Sequence of chain 1.B:
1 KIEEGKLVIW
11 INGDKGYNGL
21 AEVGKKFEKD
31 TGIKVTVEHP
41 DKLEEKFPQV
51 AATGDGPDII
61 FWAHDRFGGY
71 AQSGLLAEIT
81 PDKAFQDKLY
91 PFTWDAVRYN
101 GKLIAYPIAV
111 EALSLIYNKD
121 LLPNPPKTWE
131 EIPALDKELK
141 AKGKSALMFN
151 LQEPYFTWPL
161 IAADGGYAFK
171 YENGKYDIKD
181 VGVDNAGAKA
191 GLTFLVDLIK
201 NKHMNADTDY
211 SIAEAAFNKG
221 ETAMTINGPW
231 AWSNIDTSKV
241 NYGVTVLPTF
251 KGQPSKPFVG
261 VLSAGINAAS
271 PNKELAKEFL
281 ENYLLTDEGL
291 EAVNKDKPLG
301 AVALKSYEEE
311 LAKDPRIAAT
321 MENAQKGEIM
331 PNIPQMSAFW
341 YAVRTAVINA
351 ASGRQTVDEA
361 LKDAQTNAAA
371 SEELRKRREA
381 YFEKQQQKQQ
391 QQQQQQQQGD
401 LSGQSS

This protein binds this small molecule.
Small molecule (SMILES): OC[C@H]1O[C@H](O[C@H]2[C@H](O)[C@@H](O)[C@@H](O)O[C@@H]2CO)[C@H](O)[C@@H](O)[C@@H]1O

Binding-site contacts:
Ligand atom C4 contacts residue ARG66 of chain 1.B at 3.9 Å.
Ligand atom O5 contacts residue TYR155 of chain 1.B at 3.3 Å.
Ligand atom O2 contacts residue MET330 of chain 1.B at 3.9 Å.
Ligand atom O6 contacts residue TYR155 of chain 1.B at 2.9 Å (h-bond).
Ligand atom O3 contacts residue TRP340 of chain 1.B at 3.9 Å.
Ligand atom O4 contacts residue ARG66 of chain 1.B at 2.9 Å (salt-bridge).
Ligand atom C1 contacts residue TYR155 of chain 1.B at 3.5 Å (hydrophobic).
Ligand atom O3 contacts residue GLU111 of chain 1.B at 3.9 Å.
Ligand atom C6 contacts residue GLU153 of chain 1.B at 3.1 Å.
Ligand atom C6 contacts residue TRP340 of chain 1.B at 3.5 Å (hydrophobic).
Ligand atom C2 contacts residue GLU111 of chain 1.B at 3.7 Å.
Ligand atom O2 contacts residue ALA63 of chain 1.B at 3.4 Å.
Ligand atom C3 contacts residue ASP65 of chain 1.B at 3.5 Å.
Ligand atom C4 contacts residue TYR155 of chain 1.B at 4.0 Å (hydrophobic).
Ligand atom C6 contacts residue PHE156 of chain 1.B at 3.9 Å (hydrophobic).
Ligand atom C1 contacts residue LYS15 of chain 1.B at 3.4 Å.
Ligand atom O3 contacts residue ALA63 of chain 1.B at 3.4 Å.
Ligand atom O4 contacts residue TRP340 of chain 1.B at 3.8 Å.
Ligand atom O2 contacts residue ASP65 of chain 1.B at 2.6 Å (salt-bridge).
Ligand atom O2 contacts residue TRP62 of chain 1.B at 3.4 Å (h-bond).
Ligand atom O3 contacts residue ARG66 of chain 1.B at 3.0 Å (salt-bridge).
Ligand atom O1 contacts residue ASN12 of chain 1.B at 3.3 Å (h-bond).
Ligand atom O1 contacts residue LYS15 of chain 1.B at 3.4 Å (salt-bridge).
Ligand atom C1 contacts residue ASP14 of chain 1.B at 3.6 Å.
Ligand atom C1 contacts residue TRP230 of chain 1.B at 4.0 Å (hydrophobic).
Ligand atom C2 contacts residue ASP65 of chain 1.B at 3.3 Å.
Ligand atom O6 contacts residue GLU153 of chain 1.B at 2.5 Å (salt-bridge).
Ligand atom O1 contacts residue ASP14 of chain 1.B at 3.4 Å (salt-bridge).
Ligand atom O2 contacts residue LYS15 of chain 1.B at 2.6 Å (salt-bridge).
Ligand atom C6 contacts residue PRO154 of chain 1.B at 3.7 Å (hydrophobic).
Ligand atom C2 contacts residue TRP230 of chain 1.B at 3.9 Å (hydrophobic).
Ligand atom C4 contacts residue TRP340 of chain 1.B at 3.6 Å (hydrophobic).
Ligand atom C3 contacts residue TRP62 of chain 1.B at 3.6 Å (hydrophobic).
Ligand atom C2 contacts residue LYS15 of chain 1.B at 3.5 Å.
Ligand atom O6 contacts residue PRO154 of chain 1.B at 3.1 Å.
Ligand atom O3 contacts residue TRP62 of chain 1.B at 3.3 Å (h-bond).
Ligand atom C5 contacts residue GLU153 of chain 1.B at 3.9 Å.
Ligand atom O2 contacts residue GLU111 of chain 1.B at 2.8 Å (salt-bridge).
Ligand atom O3 contacts residue ASP65 of chain 1.B at 2.8 Å (salt-bridge).
Ligand atom C6 contacts residue TYR155 of chain 1.B at 3.8 Å (hydrophobic).